The protein below binds the small molecule below.
Small molecule (SMILES): Nc1ncnc2c1ncn2[C@H]1C[C@H](O)[C@@H](CO[P](=O)(O)O[P](=O)(O)OP(=O)(O)O)O1

Sequence of chain 1.D:
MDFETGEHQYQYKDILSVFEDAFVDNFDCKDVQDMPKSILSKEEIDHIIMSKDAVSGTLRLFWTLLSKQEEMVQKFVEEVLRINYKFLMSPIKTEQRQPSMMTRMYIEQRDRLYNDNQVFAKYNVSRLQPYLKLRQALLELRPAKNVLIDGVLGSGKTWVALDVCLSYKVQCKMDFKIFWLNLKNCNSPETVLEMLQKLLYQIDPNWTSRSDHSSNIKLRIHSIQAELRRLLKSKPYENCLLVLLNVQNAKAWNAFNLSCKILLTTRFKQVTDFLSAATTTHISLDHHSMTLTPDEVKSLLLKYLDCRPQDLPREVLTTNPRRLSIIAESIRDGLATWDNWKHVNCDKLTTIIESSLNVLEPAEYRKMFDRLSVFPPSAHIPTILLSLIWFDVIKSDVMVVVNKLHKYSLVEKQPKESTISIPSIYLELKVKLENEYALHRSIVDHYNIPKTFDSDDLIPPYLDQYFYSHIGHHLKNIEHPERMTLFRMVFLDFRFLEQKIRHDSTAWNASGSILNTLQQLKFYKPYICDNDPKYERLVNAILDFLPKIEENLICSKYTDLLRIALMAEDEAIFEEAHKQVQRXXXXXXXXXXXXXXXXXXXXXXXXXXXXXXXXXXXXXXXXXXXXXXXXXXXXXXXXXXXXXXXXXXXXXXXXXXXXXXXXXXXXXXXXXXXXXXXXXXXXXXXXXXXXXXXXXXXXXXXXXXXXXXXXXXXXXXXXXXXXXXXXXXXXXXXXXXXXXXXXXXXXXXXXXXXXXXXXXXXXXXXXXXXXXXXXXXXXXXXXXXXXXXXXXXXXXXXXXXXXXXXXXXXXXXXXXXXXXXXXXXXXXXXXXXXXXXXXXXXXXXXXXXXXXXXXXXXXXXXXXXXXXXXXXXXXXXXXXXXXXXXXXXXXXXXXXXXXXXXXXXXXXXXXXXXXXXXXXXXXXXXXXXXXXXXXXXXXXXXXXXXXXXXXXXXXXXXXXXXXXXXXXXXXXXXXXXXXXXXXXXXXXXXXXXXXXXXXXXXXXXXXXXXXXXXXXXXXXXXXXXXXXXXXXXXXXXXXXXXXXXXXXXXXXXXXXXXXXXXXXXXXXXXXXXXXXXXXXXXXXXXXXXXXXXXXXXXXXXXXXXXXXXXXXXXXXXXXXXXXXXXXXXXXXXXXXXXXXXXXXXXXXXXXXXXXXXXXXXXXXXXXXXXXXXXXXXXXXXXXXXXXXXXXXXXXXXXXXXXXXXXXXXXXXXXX

Binding-site contacts:
Ligand atom O2B contacts residue SER161 of chain 1.D at 3.0 Å (h-bond).
Ligand atom O3B contacts residue MG1 of chain 1.W at 3.4 Å.
Ligand atom O3B contacts residue GLY160 of chain 1.D at 2.9 Å (h-bond).
Ligand atom PG contacts residue ARG273 of chain 1.D at 3.2 Å.
Ligand atom O2B contacts residue LYS163 of chain 1.D at 3.0 Å.
Ligand atom PB contacts residue MG1 of chain 1.W at 3.5 Å.
Ligand atom O2A contacts residue MG1 of chain 1.W at 3.2 Å.
Ligand atom C2 contacts residue TYR310 of chain 1.D at 2.7 Å (hydrophobic).
Ligand atom C1' contacts residue SER331 of chain 1.D at 3.1 Å.
Ligand atom N1 contacts residue ASN130 of chain 1.D at 3.5 Å.
Ligand atom O3G contacts residue ARG273 of chain 1.D at 2.1 Å (salt-bridge).
Ligand atom N6 contacts residue ASN130 of chain 1.D at 3.0 Å.
Ligand atom PB contacts residue GLY160 of chain 1.D at 3.4 Å.
Ligand atom O5' contacts residue TRP165 of chain 1.D at 3.6 Å.
Ligand atom N3 contacts residue SER331 of chain 1.D at 3.5 Å (h-bond).
Ligand atom PG contacts residue MG1 of chain 1.W at 3.5 Å.
Ligand atom PB contacts residue GLY162 of chain 1.D at 3.5 Å.
Ligand atom PA contacts residue GLY162 of chain 1.D at 3.5 Å.
Ligand atom O2G contacts residue MG1 of chain 1.W at 2.3 Å.
Ligand atom O3A contacts residue GLY162 of chain 1.D at 2.9 Å (h-bond).
Ligand atom O1A contacts residue GLY162 of chain 1.D at 2.8 Å.
Ligand atom N3 contacts residue TYR310 of chain 1.D at 2.7 Å (h-bond).
Ligand atom O1A contacts residue THR164 of chain 1.D at 2.7 Å (h-bond).
Ligand atom O1B contacts residue MG1 of chain 1.W at 2.3 Å.
Ligand atom O1G contacts residue GLY160 of chain 1.D at 3.0 Å (h-bond).
Ligand atom O3G contacts residue LEU159 of chain 1.D at 3.5 Å.
Ligand atom PG contacts residue GLY160 of chain 1.D at 3.4 Å.
Ligand atom O2B contacts residue GLY160 of chain 1.D at 3.1 Å (h-bond).
Ligand atom N3 contacts residue ALA127 of chain 1.D at 3.5 Å.
Ligand atom O1B contacts residue THR164 of chain 1.D at 2.8 Å (h-bond).
Ligand atom O1G contacts residue LYS163 of chain 1.D at 3.1 Å.
Ligand atom N7 contacts residue ARG133 of chain 1.D at 3.4 Å (salt-bridge).
Ligand atom C2 contacts residue ALA127 of chain 1.D at 2.8 Å (hydrophobic).
Ligand atom O3' contacts residue SER331 of chain 1.D at 3.1 Å.
Ligand atom O2B contacts residue GLY162 of chain 1.D at 3.1 Å (h-bond).
Ligand atom N1 contacts residue ALA127 of chain 1.D at 3.2 Å.
Ligand atom O3A contacts residue GLY160 of chain 1.D at 3.2 Å.
Ligand atom O1A contacts residue LYS163 of chain 1.D at 2.8 Å (salt-bridge).
Ligand atom O1G contacts residue LEU159 of chain 1.D at 3.3 Å.
Ligand atom O1A contacts residue TRP165 of chain 1.D at 2.9 Å (h-bond).